A protein and the small-molecule ligand that binds it are described below.
Small molecule (SMILES): NC[C@@H]1O[C@H](O[C@H]2[C@@H](O)[C@H](O[C@@H]3[C@@H](O)[C@H](N)C[C@H](N)[C@H]3O[C@H]3O[C@H](CO)[C@@H](O)[C@H](O)[C@H]3N)O[C@@H]2CO)[C@H](N)[C@@H](O)[C@@H]1O

Binding-site contacts:
Ligand atom C12 contacts residue MG1 of chain 1.KY at 4.0 Å.
Ligand atom O44 contacts residue MG1 of chain 1.CL at 3.9 Å.
Ligand atom C44 contacts residue MG1 of chain 1.CL at 4.0 Å.
Ligand atom N12 contacts residue MG1 of chain 1.KY at 3.7 Å.
Ligand atom N32 contacts residue LYS9 of chain 1.LA at 4.1 Å.
Ligand atom O62 contacts residue MG1 of chain 1.KY at 4.4 Å.
Ligand atom C41 contacts residue MG1 of chain 1.WK at 3.7 Å.
Ligand atom O41 contacts residue MG1 of chain 1.WK at 3.6 Å.

Sequence of chain 1.LA:
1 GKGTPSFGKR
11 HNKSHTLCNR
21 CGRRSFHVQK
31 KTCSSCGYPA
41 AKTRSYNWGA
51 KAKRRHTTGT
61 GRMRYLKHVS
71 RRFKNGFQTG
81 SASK